This protein binds this small molecule.
Small molecule (SMILES): CC(=O)N[C@@H]1[C@@H](O)[C@H](O)[C@@H](CO)O[C@H]1O

Sequence of chain 1.A:
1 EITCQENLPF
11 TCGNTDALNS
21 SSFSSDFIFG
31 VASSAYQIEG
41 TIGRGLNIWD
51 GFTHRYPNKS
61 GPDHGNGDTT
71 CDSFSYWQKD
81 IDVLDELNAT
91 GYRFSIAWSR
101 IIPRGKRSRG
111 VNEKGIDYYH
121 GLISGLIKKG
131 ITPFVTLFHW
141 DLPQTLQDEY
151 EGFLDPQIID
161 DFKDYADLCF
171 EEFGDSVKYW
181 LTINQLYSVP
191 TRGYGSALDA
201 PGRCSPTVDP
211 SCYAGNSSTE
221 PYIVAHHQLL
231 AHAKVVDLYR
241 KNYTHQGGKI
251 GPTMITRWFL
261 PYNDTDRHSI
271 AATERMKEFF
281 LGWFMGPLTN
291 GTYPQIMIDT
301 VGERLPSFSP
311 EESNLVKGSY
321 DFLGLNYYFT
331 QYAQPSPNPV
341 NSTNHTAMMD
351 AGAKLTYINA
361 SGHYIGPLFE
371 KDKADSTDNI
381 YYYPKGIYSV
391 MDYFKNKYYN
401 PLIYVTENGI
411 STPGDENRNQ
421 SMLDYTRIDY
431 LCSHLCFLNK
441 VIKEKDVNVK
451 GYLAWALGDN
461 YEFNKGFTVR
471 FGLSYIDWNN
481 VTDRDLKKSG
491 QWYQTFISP

Binding-site contacts:
Ligand atom N2 contacts residue ASN344 of chain 1.A at 3.5 Å (h-bond).
Ligand atom C3 contacts residue ASN344 of chain 1.A at 4.0 Å.
Ligand atom C7 contacts residue ASN344 of chain 1.A at 4.1 Å.
Ligand atom C6 contacts residue ASN344 of chain 1.A at 4.3 Å.
Ligand atom O6 contacts residue MET349 of chain 1.A at 3.8 Å.
Ligand atom O7 contacts residue ASN344 of chain 1.A at 4.4 Å.
Ligand atom O6 contacts residue ASN344 of chain 1.A at 3.9 Å.
Ligand atom C5 contacts residue ASN344 of chain 1.A at 3.4 Å.
Ligand atom C4 contacts residue ASN344 of chain 1.A at 4.3 Å.
Ligand atom C1 contacts residue ASN344 of chain 1.A at 1.5 Å.
Ligand atom C2 contacts residue ASN344 of chain 1.A at 2.9 Å.
Ligand atom O5 contacts residue ASN344 of chain 1.A at 2.2 Å (h-bond).
Ligand atom O7 contacts residue SER342 of chain 1.A at 3.9 Å.